Sequence of chain 1.D:
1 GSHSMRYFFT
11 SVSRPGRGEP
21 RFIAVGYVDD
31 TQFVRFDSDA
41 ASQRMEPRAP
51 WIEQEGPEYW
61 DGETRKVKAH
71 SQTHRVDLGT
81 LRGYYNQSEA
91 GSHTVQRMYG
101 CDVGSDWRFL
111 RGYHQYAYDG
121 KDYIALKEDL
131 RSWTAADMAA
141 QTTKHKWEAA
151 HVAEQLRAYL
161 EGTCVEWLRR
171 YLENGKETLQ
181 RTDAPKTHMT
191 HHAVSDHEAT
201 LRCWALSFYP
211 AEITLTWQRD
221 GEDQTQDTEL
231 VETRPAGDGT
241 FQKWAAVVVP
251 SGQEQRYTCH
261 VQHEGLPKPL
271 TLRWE

Binding-site contacts:
Ligand atom CG contacts residue GLU63 of chain 1.D at 3.4 Å.
Ligand atom C contacts residue TYR159 of chain 1.D at 3.4 Å (hydrophobic).
Ligand atom OD1 contacts residue LYS66 of chain 1.D at 2.6 Å (salt-bridge).
Ligand atom CG1 contacts residue TYR116 of chain 1.D at 3.5 Å (hydrophobic).
Ligand atom CG2 contacts residue HIS70 of chain 1.D at 3.3 Å.
Ligand atom O contacts residue THR73 of chain 1.D at 2.6 Å.
Ligand atom O contacts residue LYS146 of chain 1.D at 3.1 Å.
Ligand atom O contacts residue LYS66 of chain 1.D at 3.3 Å.
Ligand atom CG2 contacts residue ASP77 of chain 1.D at 3.4 Å.
Ligand atom CG2 contacts residue ASP77 of chain 1.D at 3.4 Å.
Ligand atom CE contacts residue GLN155 of chain 1.D at 3.2 Å.
Ligand atom O6 contacts residue LYS66 of chain 1.D at 3.3 Å.
Ligand atom OXT contacts residue TYR84 of chain 1.D at 3.1 Å (h-bond).
Ligand atom CG2 contacts residue THR73 of chain 1.D at 3.1 Å.
Ligand atom O contacts residue TYR159 of chain 1.D at 2.6 Å (h-bond).
Ligand atom O contacts residue HIS70 of chain 1.D at 3.3 Å.
Ligand atom CD1 contacts residue VAL67 of chain 1.D at 3.2 Å (hydrophobic).
Ligand atom CD1 contacts residue MET45 of chain 1.D at 3.4 Å (hydrophobic).
Ligand atom OD1 contacts residue GLU63 of chain 1.D at 3.4 Å (salt-bridge).
Ligand atom CG1 contacts residue HIS70 of chain 1.D at 3.5 Å.
Ligand atom CD2 contacts residue TYR99 of chain 1.D at 3.4 Å (hydrophobic).
Ligand atom N contacts residue GLU63 of chain 1.D at 2.9 Å (salt-bridge).
Ligand atom O contacts residue THR80 of chain 1.D at 3.3 Å.
Ligand atom CB contacts residue ASP77 of chain 1.D at 3.1 Å.
Ligand atom N contacts residue ASP77 of chain 1.D at 2.9 Å (salt-bridge).
Ligand atom N contacts residue TYR99 of chain 1.D at 3.2 Å (h-bond).
Ligand atom CD1 contacts residue GLU63 of chain 1.D at 3.4 Å.
Ligand atom O contacts residue TYR159 of chain 1.D at 3.0 Å.
Ligand atom CG contacts residue GLU63 of chain 1.D at 3.4 Å.
Ligand atom ND2 contacts residue TRP167 of chain 1.D at 3.2 Å.
Ligand atom OXT contacts residue THR143 of chain 1.D at 3.0 Å (h-bond).
Ligand atom O contacts residue TRP147 of chain 1.D at 2.8 Å (h-bond).
Ligand atom CA contacts residue ASP77 of chain 1.D at 3.3 Å.
Ligand atom O contacts residue THR73 of chain 1.D at 3.3 Å.
Ligand atom CA contacts residue GLU63 of chain 1.D at 3.5 Å.
Ligand atom CA contacts residue TYR7 of chain 1.D at 3.4 Å (hydrophobic).
Ligand atom O contacts residue LYS66 of chain 1.D at 3.5 Å (salt-bridge).
Ligand atom OXT contacts residue LYS146 of chain 1.D at 3.3 Å.
Ligand atom N contacts residue TYR7 of chain 1.D at 2.7 Å (h-bond).
Ligand atom N contacts residue TYR171 of chain 1.D at 2.7 Å (h-bond).

A protein and the small-molecule ligand that binds it are described below.
Small molecule (SMILES): CSCC[C@H](NC(=O)[C@H](O)[C@H](O)CNC(=O)[C@@H](NC(=O)[C@H](CC(C)C)NC(=O)[C@@H](N)CC(N)=O)C(C)C)C(=O)N[C@H](C(=O)N[C@@H](C)C(=O)N[C@H](C(=O)N[C@H](C(=O)O)C(C)C)[C@@H](C)O)C(C)C